Binding-site contacts:
Ligand atom C6 contacts residue SER125 of chain 1.A at 4.0 Å.
Ligand atom C5 contacts residue SER125 of chain 1.A at 2.9 Å.
Ligand atom O4 contacts residue SER125 of chain 1.A at 3.4 Å (h-bond).
Ligand atom O3 contacts residue SER125 of chain 1.A at 4.4 Å.
Ligand atom C4 contacts residue 2891 of chain 1.N at 3.4 Å.
Ligand atom O3 contacts residue 2891 of chain 1.N at 2.4 Å (h-bond).
Ligand atom C2 contacts residue ILE124 of chain 1.A at 3.8 Å (hydrophobic).
Ligand atom C1 contacts residue ILE124 of chain 1.A at 4.2 Å (hydrophobic).
Ligand atom C3 contacts residue 2891 of chain 1.N at 3.0 Å.
Ligand atom C1 contacts residue SER125 of chain 1.A at 1.3 Å.
Ligand atom O4 contacts residue SER144 of chain 1.A at 3.3 Å.
Ligand atom C2 contacts residue SER125 of chain 1.A at 2.4 Å.
Ligand atom O4 contacts residue 2891 of chain 1.N at 2.9 Å (h-bond).
Ligand atom C3 contacts residue SER125 of chain 1.A at 3.0 Å.
Ligand atom C2 contacts residue 2891 of chain 1.N at 4.0 Å.
Ligand atom C3 contacts residue ILE124 of chain 1.A at 4.4 Å (hydrophobic).
Ligand atom O2 contacts residue SER125 of chain 1.A at 3.7 Å.
Ligand atom C4 contacts residue SER125 of chain 1.A at 3.2 Å.
Ligand atom O5 contacts residue SER125 of chain 1.A at 1.8 Å (h-bond).

Sequence of chain 1.A:
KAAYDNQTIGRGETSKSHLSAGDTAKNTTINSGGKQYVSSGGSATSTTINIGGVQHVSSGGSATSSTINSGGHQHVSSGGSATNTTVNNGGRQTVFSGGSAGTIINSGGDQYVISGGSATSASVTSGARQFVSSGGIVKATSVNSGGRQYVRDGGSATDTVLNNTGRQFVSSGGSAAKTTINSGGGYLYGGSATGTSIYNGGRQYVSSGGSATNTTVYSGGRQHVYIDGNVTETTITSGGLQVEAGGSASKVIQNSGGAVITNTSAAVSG

A small-molecule ligand and the protein it binds are described below.
Small molecule (SMILES): OC[C@@H](O)[C@H]1O[C@H](O)[C@@H](O)[C@@H](O)[C@@H]1O